A protein and the small-molecule ligand that binds it are described below.
Small molecule (SMILES): O=C(/N=C1/NC(=O)[C@]2(O[C@H](CO)[C@@H](O)[C@H](O)[C@H]2O)S1)c1ccc2ccccc2c1

Binding-site contacts:
Ligand atom C6 contacts residue ASN485 of chain 2.A at 3.3 Å.
Ligand atom C11 contacts residue ASP284 of chain 2.A at 3.1 Å.
Ligand atom C2 contacts residue HIS378 of chain 2.A at 3.2 Å.
Ligand atom O2 contacts residue ASN285 of chain 2.A at 3.2 Å (h-bond).
Ligand atom C3 contacts residue GLU673 of chain 2.A at 3.4 Å.
Ligand atom C8 contacts residue ASN285 of chain 2.A at 3.6 Å.
Ligand atom O3 contacts residue SER675 of chain 2.A at 3.1 Å (h-bond).
Ligand atom O5 contacts residue HIS378 of chain 2.A at 3.5 Å.
Ligand atom C15 contacts residue ASN283 of chain 2.A at 3.6 Å.
Ligand atom O3 contacts residue GLU673 of chain 2.A at 2.7 Å (salt-bridge).
Ligand atom C7 contacts residue LEU137 of chain 2.A at 3.6 Å (hydrophobic).
Ligand atom C1 contacts residue HIS378 of chain 2.A at 3.5 Å.
Ligand atom O8 contacts residue THR379 of chain 2.A at 3.4 Å.
Ligand atom S1 contacts residue HIS378 of chain 2.A at 3.2 Å (h-bond).
Ligand atom C13 contacts residue GLU89 of chain 2.A at 3.3 Å.
Ligand atom C11 contacts residue ASN285 of chain 2.A at 3.5 Å.
Ligand atom O6 contacts residue HIS378 of chain 2.A at 2.8 Å (h-bond).
Ligand atom O2 contacts residue TYR574 of chain 2.A at 3.1 Å (h-bond).
Ligand atom N1 contacts residue ASP284 of chain 2.A at 3.6 Å (salt-bridge).
Ligand atom O8 contacts residue ASP340 of chain 2.A at 2.8 Å (salt-bridge).
Ligand atom C10 contacts residue ASN285 of chain 2.A at 3.4 Å.
Ligand atom C8 contacts residue ASP284 of chain 2.A at 3.6 Å.
Ligand atom O3 contacts residue GLY676 of chain 2.A at 3.1 Å (h-bond).
Ligand atom O7 contacts residue LEU137 of chain 2.A at 3.4 Å (h-bond).
Ligand atom N2 contacts residue ASP284 of chain 2.A at 2.8 Å (salt-bridge).
Ligand atom O7 contacts residue GLY136 of chain 2.A at 3.3 Å.
Ligand atom C16 contacts residue DMS1 of chain 2.C at 3.6 Å.
Ligand atom O4 contacts residue GLY676 of chain 2.A at 2.9 Å (h-bond).
Ligand atom C19 contacts residue ASN285 of chain 2.A at 3.6 Å.
Ligand atom O4 contacts residue ASN485 of chain 2.A at 3.5 Å (h-bond).
Ligand atom C6 contacts residue HIS378 of chain 2.A at 3.5 Å.
Ligand atom C18 contacts residue HIS342 of chain 2.A at 3.5 Å.
Ligand atom C14 contacts residue ARG293 of chain 2.A at 3.6 Å.
Ligand atom O3 contacts residue ALA674 of chain 2.A at 3.4 Å (h-bond).
Ligand atom C15 contacts residue ARG293 of chain 2.A at 3.5 Å.
Ligand atom C15 contacts residue DMS1 of chain 2.C at 3.6 Å.
Ligand atom C9 contacts residue ASP340 of chain 2.A at 3.6 Å.
Ligand atom O6 contacts residue ASN485 of chain 2.A at 2.8 Å (h-bond).
Ligand atom O4 contacts residue SER675 of chain 2.A at 3.6 Å.
Ligand atom O2 contacts residue GLU673 of chain 2.A at 3.2 Å (salt-bridge).

Sequence of chain 2.A:
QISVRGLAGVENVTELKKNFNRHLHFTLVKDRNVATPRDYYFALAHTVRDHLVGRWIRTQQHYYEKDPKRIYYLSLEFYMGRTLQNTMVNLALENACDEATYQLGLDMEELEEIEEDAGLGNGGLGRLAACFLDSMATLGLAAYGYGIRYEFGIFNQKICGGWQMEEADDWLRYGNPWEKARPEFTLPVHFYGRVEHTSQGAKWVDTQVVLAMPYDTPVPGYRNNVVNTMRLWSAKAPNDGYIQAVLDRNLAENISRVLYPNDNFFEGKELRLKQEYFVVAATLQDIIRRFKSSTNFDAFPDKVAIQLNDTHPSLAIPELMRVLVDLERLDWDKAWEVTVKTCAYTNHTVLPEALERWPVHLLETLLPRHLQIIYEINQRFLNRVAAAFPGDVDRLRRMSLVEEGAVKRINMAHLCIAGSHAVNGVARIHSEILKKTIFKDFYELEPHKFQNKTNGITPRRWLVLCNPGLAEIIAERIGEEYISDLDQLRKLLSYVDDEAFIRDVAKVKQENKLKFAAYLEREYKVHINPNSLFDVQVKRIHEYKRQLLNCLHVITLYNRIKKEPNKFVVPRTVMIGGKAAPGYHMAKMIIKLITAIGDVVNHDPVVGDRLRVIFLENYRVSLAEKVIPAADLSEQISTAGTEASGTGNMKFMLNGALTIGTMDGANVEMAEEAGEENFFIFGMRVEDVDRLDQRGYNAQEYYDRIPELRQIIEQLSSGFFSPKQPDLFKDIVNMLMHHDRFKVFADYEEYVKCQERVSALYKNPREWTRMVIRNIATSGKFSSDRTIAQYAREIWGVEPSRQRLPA